Binding-site contacts:
Ligand atom O4 contacts residue ALA706 of chain 1.A at 3.8 Å.
Ligand atom C7 contacts residue ASN1074 of chain 1.A at 3.6 Å.
Ligand atom C3 contacts residue ALA706 of chain 1.A at 4.5 Å (hydrophobic).
Ligand atom C4 contacts residue ALA706 of chain 1.A at 4.2 Å (hydrophobic).
Ligand atom C5 contacts residue ALA706 of chain 1.A at 3.7 Å (hydrophobic).
Ligand atom O6 contacts residue ASN1074 of chain 1.A at 4.5 Å.
Ligand atom C1 contacts residue ASN1074 of chain 1.A at 1.4 Å.
Ligand atom O5 contacts residue ASN1074 of chain 1.A at 2.4 Å (h-bond).
Ligand atom O7 contacts residue ASN1074 of chain 1.A at 3.9 Å.
Ligand atom C4 contacts residue ASN1074 of chain 1.A at 4.2 Å.
Ligand atom C7 contacts residue ALA706 of chain 1.A at 3.9 Å (hydrophobic).
Ligand atom C8 contacts residue ALA706 of chain 1.A at 4.3 Å (hydrophobic).
Ligand atom N2 contacts residue ASN1074 of chain 1.A at 2.9 Å (h-bond).
Ligand atom C1 contacts residue GLN895 of chain 1.B at 4.1 Å.
Ligand atom C5 contacts residue ASN1074 of chain 1.A at 3.7 Å.
Ligand atom O7 contacts residue SER704 of chain 1.A at 4.3 Å.
Ligand atom C8 contacts residue GLU1072 of chain 1.A at 3.4 Å.
Ligand atom C8 contacts residue ASN1074 of chain 1.A at 4.2 Å.
Ligand atom O7 contacts residue ALA706 of chain 1.A at 3.5 Å.
Ligand atom C2 contacts residue ASN1074 of chain 1.A at 2.5 Å.
Ligand atom C8 contacts residue LYS1073 of chain 1.A at 4.2 Å.
Ligand atom C6 contacts residue ALA706 of chain 1.A at 4.3 Å (hydrophobic).
Ligand atom C3 contacts residue ASN1074 of chain 1.A at 3.8 Å.

Sequence of chain 1.A:
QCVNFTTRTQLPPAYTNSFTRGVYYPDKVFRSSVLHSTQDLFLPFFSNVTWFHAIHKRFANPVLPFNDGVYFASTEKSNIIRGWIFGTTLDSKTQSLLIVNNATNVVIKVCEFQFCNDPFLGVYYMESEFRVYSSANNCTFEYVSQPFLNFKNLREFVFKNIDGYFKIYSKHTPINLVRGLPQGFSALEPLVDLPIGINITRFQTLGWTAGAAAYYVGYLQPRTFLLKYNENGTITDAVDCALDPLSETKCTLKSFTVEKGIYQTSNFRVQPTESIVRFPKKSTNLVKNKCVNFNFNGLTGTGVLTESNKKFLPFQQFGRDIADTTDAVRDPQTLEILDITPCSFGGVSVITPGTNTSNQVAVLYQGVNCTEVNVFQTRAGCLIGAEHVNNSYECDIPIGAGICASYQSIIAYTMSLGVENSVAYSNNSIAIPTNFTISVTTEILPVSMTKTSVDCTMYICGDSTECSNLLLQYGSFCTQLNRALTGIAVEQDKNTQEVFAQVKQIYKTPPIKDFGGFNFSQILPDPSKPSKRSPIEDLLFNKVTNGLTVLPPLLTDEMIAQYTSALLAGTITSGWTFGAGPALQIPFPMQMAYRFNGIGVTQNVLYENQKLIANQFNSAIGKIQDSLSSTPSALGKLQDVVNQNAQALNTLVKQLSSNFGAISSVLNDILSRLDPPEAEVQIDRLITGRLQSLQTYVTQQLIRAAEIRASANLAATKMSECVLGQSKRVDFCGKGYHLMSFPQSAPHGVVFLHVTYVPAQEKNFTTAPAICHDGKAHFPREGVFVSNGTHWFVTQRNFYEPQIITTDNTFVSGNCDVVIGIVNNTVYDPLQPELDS

A small-molecule ligand and the protein it binds are described below.
Small molecule (SMILES): CC(=O)N[C@H]1[C@H](O[C@H]2[C@H](O)[C@@H](NC(C)=O)CO[C@@H]2CO)O[C@H](CO)[C@@H](O)[C@@H]1O

Sequence of chain 1.B:
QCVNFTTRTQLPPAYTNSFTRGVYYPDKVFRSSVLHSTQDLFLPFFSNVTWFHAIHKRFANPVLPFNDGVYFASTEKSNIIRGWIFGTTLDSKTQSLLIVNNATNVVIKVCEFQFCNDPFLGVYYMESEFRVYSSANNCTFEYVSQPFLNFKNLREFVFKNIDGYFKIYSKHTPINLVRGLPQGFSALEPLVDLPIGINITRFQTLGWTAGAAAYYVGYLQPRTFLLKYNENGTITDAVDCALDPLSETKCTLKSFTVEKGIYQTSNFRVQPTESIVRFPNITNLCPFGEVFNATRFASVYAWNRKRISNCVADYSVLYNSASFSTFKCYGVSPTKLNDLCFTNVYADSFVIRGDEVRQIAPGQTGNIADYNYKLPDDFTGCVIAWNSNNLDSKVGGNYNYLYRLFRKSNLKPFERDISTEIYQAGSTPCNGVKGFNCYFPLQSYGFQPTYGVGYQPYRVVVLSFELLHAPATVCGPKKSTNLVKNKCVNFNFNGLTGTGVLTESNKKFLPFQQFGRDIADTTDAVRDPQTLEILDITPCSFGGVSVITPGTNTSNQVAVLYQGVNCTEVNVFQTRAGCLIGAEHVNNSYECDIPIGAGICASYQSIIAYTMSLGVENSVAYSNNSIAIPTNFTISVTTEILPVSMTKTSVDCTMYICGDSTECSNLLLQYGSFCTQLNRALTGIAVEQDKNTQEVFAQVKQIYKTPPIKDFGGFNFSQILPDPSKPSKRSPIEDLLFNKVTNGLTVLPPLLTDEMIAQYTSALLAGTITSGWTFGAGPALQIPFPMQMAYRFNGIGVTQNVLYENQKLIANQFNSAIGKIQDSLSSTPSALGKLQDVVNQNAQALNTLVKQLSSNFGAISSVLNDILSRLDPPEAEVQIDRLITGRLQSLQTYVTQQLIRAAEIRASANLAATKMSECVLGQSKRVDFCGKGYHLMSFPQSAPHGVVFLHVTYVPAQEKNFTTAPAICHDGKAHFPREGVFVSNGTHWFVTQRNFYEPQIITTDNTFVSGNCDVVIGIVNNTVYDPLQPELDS